Sequence of chain 1.A:
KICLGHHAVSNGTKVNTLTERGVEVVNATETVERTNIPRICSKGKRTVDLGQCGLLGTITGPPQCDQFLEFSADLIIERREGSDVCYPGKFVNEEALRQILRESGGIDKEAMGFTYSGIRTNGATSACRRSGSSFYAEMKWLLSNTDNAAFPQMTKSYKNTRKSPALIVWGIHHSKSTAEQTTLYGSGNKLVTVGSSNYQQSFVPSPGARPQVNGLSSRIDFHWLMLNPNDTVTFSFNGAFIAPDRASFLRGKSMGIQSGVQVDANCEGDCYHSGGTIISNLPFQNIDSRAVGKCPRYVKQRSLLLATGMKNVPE

A protein and the small-molecule ligand that binds it are described below.
Small molecule (SMILES): CC(=O)N[C@H]1[C@H](O[C@H]2[C@H](O)[C@@H](NC(C)=O)CO[C@@H]2CO)O[C@H](CO)[C@@H](O[C@@H]2O[C@H](CO)[C@@H](O)[C@H](O)[C@@H]2O)[C@@H]1O

Binding-site contacts:
Ligand atom O7 contacts residue ASN79 of chain 1.B at 3.6 Å.
Ligand atom C2 contacts residue ASN82 of chain 1.B at 2.4 Å.
Ligand atom O6 contacts residue ARG295 of chain 1.A at 4.4 Å.
Ligand atom N2 contacts residue GLY78 of chain 1.B at 4.2 Å.
Ligand atom O7 contacts residue GLU72 of chain 1.B at 4.3 Å.
Ligand atom C8 contacts residue LYS75 of chain 1.B at 3.6 Å.
Ligand atom C8 contacts residue GLU72 of chain 1.B at 4.2 Å.
Ligand atom C1 contacts residue ASN82 of chain 1.B at 1.5 Å.
Ligand atom C7 contacts residue GLU72 of chain 1.B at 4.2 Å.
Ligand atom C7 contacts residue ASN82 of chain 1.B at 3.9 Å.
Ligand atom N2 contacts residue ASN82 of chain 1.B at 2.9 Å (h-bond).
Ligand atom C5 contacts residue ASN82 of chain 1.B at 3.7 Å.
Ligand atom O4 contacts residue GLU72 of chain 1.B at 4.5 Å.
Ligand atom C8 contacts residue GLU69 of chain 1.B at 3.9 Å.
Ligand atom C7 contacts residue GLU69 of chain 1.B at 4.3 Å.
Ligand atom C8 contacts residue ARG295 of chain 1.A at 3.5 Å.
Ligand atom O3 contacts residue GLU72 of chain 1.B at 3.5 Å (salt-bridge).
Ligand atom C3 contacts residue ASN82 of chain 1.B at 3.8 Å.
Ligand atom C7 contacts residue ASN79 of chain 1.B at 3.7 Å.
Ligand atom O3 contacts residue LYS75 of chain 1.B at 4.3 Å.
Ligand atom C3 contacts residue GLU72 of chain 1.B at 4.3 Å.
Ligand atom O7 contacts residue GLU69 of chain 1.B at 4.3 Å.
Ligand atom C8 contacts residue ASN79 of chain 1.B at 3.6 Å.
Ligand atom C7 contacts residue GLY78 of chain 1.B at 4.3 Å.
Ligand atom C4 contacts residue ASN82 of chain 1.B at 4.2 Å.
Ligand atom N2 contacts residue ASN79 of chain 1.B at 4.5 Å.
Ligand atom C8 contacts residue GLY78 of chain 1.B at 3.5 Å.
Ligand atom O7 contacts residue ASN82 of chain 1.B at 4.3 Å.
Ligand atom O5 contacts residue ASN82 of chain 1.B at 2.3 Å (h-bond).
Ligand atom C7 contacts residue LYS75 of chain 1.B at 3.6 Å.
Ligand atom O7 contacts residue LYS75 of chain 1.B at 2.7 Å (salt-bridge).

Sequence of chain 1.B:
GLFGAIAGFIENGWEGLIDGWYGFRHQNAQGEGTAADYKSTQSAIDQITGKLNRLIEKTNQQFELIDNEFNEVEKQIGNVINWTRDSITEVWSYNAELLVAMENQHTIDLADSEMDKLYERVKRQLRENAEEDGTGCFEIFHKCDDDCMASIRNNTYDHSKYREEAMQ